This protein binds this small molecule.
Small molecule (SMILES): CC(=O)N[C@@H]1[C@@H](O)[C@H](O)[C@@H](CO)O[C@H]1O

Sequence of chain 1.A:
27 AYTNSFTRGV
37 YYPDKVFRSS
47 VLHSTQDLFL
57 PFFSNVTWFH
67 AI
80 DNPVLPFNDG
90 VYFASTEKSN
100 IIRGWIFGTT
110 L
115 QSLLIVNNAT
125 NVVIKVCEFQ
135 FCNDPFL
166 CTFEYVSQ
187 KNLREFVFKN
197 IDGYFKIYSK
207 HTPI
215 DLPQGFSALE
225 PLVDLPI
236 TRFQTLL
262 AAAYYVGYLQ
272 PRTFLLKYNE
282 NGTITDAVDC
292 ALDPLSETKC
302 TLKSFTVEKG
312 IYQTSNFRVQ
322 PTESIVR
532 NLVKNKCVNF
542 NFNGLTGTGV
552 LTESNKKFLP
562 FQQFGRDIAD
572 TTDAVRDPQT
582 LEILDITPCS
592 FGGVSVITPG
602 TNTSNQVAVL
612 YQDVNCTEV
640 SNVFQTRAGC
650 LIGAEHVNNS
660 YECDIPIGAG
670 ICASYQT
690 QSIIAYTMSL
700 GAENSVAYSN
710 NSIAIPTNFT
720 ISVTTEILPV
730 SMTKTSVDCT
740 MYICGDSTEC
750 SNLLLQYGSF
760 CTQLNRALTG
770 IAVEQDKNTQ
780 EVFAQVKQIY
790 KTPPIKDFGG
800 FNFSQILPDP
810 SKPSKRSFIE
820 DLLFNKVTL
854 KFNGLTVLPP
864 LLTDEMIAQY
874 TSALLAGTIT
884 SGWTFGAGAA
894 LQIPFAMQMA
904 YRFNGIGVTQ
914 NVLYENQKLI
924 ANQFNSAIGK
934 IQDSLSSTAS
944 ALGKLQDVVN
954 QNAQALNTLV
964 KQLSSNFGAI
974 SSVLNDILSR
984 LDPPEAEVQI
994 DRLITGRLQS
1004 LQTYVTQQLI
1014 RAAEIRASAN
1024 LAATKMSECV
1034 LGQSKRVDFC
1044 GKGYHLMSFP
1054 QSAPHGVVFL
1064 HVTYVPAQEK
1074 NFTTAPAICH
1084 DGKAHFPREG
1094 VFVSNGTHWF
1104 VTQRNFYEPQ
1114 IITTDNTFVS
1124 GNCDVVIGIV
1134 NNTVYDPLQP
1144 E

Binding-site contacts:
Ligand atom C1 contacts residue ASN603 of chain 1.A at 1.4 Å.
Ligand atom O5 contacts residue ASN603 of chain 1.A at 2.1 Å (h-bond).
Ligand atom O6 contacts residue ASN603 of chain 1.A at 4.4 Å.
Ligand atom N2 contacts residue ASN603 of chain 1.A at 3.2 Å (h-bond).
Ligand atom C2 contacts residue ASN603 of chain 1.A at 2.6 Å.
Ligand atom C6 contacts residue ASN603 of chain 1.A at 4.4 Å.
Ligand atom N2 contacts residue THR604 of chain 1.A at 4.2 Å.
Ligand atom C7 contacts residue THR604 of chain 1.A at 4.0 Å.
Ligand atom C4 contacts residue ASN603 of chain 1.A at 4.1 Å.
Ligand atom C7 contacts residue ASN603 of chain 1.A at 4.5 Å.
Ligand atom C5 contacts residue ASN603 of chain 1.A at 3.5 Å.
Ligand atom C8 contacts residue THR604 of chain 1.A at 3.4 Å.
Ligand atom C3 contacts residue ASN603 of chain 1.A at 3.8 Å.